Sequence of chain 1.O:
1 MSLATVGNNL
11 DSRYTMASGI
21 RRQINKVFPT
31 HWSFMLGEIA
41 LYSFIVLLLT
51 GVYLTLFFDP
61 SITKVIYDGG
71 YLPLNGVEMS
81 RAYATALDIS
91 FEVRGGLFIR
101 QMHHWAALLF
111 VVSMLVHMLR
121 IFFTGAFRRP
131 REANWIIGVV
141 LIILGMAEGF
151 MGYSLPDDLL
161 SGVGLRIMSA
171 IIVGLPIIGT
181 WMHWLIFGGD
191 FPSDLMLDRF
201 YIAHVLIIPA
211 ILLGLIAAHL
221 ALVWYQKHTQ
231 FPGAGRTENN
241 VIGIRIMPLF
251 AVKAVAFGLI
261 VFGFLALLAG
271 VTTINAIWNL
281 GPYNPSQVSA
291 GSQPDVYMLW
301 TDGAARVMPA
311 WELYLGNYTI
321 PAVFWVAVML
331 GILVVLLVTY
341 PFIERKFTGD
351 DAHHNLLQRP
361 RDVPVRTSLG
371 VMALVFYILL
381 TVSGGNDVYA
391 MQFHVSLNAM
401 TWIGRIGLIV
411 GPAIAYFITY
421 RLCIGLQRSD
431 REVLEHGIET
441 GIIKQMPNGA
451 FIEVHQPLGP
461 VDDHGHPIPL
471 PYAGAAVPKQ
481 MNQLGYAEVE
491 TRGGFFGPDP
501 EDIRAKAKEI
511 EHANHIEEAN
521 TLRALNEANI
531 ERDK

Binding-site contacts:
Ligand atom O37 contacts residue GLU405 of chain 1.N at 2.8 Å (salt-bridge).
Ligand atom O1 contacts residue TRP404 of chain 1.N at 3.3 Å (h-bond).
Ligand atom O14 contacts residue TRP206 of chain 1.N at 3.3 Å.
Ligand atom O38 contacts residue GLU405 of chain 1.N at 3.2 Å (salt-bridge).
Ligand atom C72 contacts residue GLU405 of chain 1.N at 3.5 Å.
Ligand atom O27 contacts residue TRP206 of chain 1.N at 2.7 Å (h-bond).
Ligand atom O6 contacts residue GLU405 of chain 1.N at 3.2 Å.
Ligand atom C33 contacts residue PHE395 of chain 1.N at 3.3 Å (hydrophobic).
Ligand atom O17 contacts residue ASN394 of chain 1.N at 3.9 Å.
Ligand atom O1 contacts residue ILE177 of chain 1.O at 3.6 Å.
Ligand atom C11 contacts residue ILE177 of chain 1.O at 3.5 Å (hydrophobic).
Ligand atom O37 contacts residue TRP181 of chain 1.O at 3.6 Å (h-bond).
Ligand atom C51 contacts residue TRP181 of chain 1.O at 3.6 Å (hydrophobic).
Ligand atom O27 contacts residue TRP190 of chain 1.N at 3.1 Å.
Ligand atom O11 contacts residue TRP206 of chain 1.N at 3.6 Å.
Ligand atom O9 contacts residue TRP206 of chain 1.N at 3.9 Å.
Ligand atom C34 contacts residue ASN394 of chain 1.N at 3.8 Å.
Ligand atom C42 contacts residue TRP190 of chain 1.N at 3.7 Å (hydrophobic).
Ligand atom O38 contacts residue ILE177 of chain 1.O at 3.8 Å.
Ligand atom C23 contacts residue TRP206 of chain 1.N at 3.7 Å (hydrophobic).
Ligand atom C33 contacts residue ASN394 of chain 1.N at 3.5 Å.
Ligand atom O18 contacts residue GLU397 of chain 1.N at 3.5 Å.
Ligand atom O23 contacts residue GLU405 of chain 1.N at 3.5 Å (salt-bridge).
Ligand atom O22 contacts residue LYS407 of chain 1.N at 3.4 Å (salt-bridge).
Ligand atom O22 contacts residue TRP206 of chain 1.N at 3.4 Å.
Ligand atom O8 contacts residue TRP206 of chain 1.N at 3.6 Å.
Ligand atom O15 contacts residue TRP206 of chain 1.N at 2.9 Å.
Ligand atom O23 contacts residue LYS407 of chain 1.N at 3.8 Å.
Ligand atom O4 contacts residue TYR318 of chain 1.O at 2.9 Å (h-bond).
Ligand atom C57 contacts residue ILE178 of chain 1.O at 3.7 Å (hydrophobic).
Ligand atom C50 contacts residue TRP181 of chain 1.O at 3.6 Å (hydrophobic).
Ligand atom O37 contacts residue TRP190 of chain 1.N at 3.0 Å (h-bond).
Ligand atom O5 contacts residue TYR318 of chain 1.O at 3.9 Å.
Ligand atom O22 contacts residue GLU405 of chain 1.N at 3.7 Å.
Ligand atom O36 contacts residue TRP181 of chain 1.O at 3.6 Å.
Ligand atom C29 contacts residue TRP206 of chain 1.N at 3.3 Å (hydrophobic).
Ligand atom O19 contacts residue PHE395 of chain 1.N at 3.5 Å (h-bond).
Ligand atom O38 contacts residue TRP404 of chain 1.N at 3.2 Å.
Ligand atom C53 contacts residue TRP181 of chain 1.O at 3.8 Å (hydrophobic).
Ligand atom C9 contacts residue TRP404 of chain 1.N at 3.6 Å (hydrophobic).

Sequence of chain 1.N:
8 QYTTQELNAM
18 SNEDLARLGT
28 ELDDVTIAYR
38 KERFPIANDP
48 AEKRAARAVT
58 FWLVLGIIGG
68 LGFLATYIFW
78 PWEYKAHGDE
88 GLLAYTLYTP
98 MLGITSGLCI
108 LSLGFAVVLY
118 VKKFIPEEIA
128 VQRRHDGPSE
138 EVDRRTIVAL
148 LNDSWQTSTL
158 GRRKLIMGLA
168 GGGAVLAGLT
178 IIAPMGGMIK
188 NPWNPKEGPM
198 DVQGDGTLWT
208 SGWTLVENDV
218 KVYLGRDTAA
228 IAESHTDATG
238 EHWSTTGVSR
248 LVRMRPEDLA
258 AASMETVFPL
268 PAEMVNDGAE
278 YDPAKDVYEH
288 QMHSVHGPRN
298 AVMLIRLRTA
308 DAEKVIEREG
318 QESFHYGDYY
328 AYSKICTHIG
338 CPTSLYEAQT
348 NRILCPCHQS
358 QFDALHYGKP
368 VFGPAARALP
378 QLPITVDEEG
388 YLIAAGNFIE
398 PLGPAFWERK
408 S

A small-molecule ligand and the protein it binds are described below.
Small molecule (SMILES): CCCCCCCCCCC(=O)OC[C@H]1O[C@H](O[C@@H]2[C@H](O)[C@@H](O)[C@H](O)[C@@H](O[C@H]3O[C@H](CO[C@H]4O[C@H](CO[C@H]5O[C@H](CO)[C@@H](O)[C@H](O)[C@@H]5O[C@H]5O[C@H](CO)[C@@H](O)[C@H](O)[C@@H]5O)[C@@H](O)[C@H](O)[C@@H]4O)[C@@H](O)[C@H](O)[C@@H]3O)[C@@H]2OP(=O)(O)OC[C@@H](COC(=O)CCCCCCCC[C@H](C)CC)OC(=O)CCCCCCCCCC)[C@@H](O)[C@@H](O)[C@@H]1O